Binding-site contacts:
Ligand atom C5 contacts residue NAG1 of chain 1.C at 2.9 Å.
Ligand atom O3 contacts residue NAG2 of chain 1.C at 4.2 Å.
Ligand atom C4 contacts residue NAG2 of chain 1.C at 3.8 Å.
Ligand atom C3 contacts residue NAG1 of chain 1.C at 2.8 Å.
Ligand atom C4 contacts residue NAG1 of chain 1.C at 3.4 Å.
Ligand atom O5 contacts residue NAG1 of chain 1.C at 2.5 Å (h-bond).
Ligand atom C6 contacts residue NAG1 of chain 1.C at 4.0 Å.
Ligand atom C6 contacts residue NAG2 of chain 1.C at 3.9 Å.
Ligand atom C2 contacts residue NAG1 of chain 1.C at 2.3 Å.
Ligand atom C1 contacts residue NAG1 of chain 1.C at 1.6 Å.
Ligand atom O5 contacts residue TYR63 of chain 1.A at 3.8 Å.
Ligand atom O3 contacts residue NAG1 of chain 1.C at 4.1 Å.
Ligand atom C1 contacts residue TYR63 of chain 1.A at 4.0 Å (hydrophobic).
Ligand atom O5 contacts residue NAG2 of chain 1.C at 4.3 Å.
Ligand atom O4 contacts residue NAG1 of chain 1.C at 4.4 Å.
Ligand atom C5 contacts residue NAG2 of chain 1.C at 3.4 Å.
Ligand atom O2 contacts residue NAG1 of chain 1.C at 2.6 Å (h-bond).
Ligand atom C3 contacts residue NAG2 of chain 1.C at 3.8 Å.
Ligand atom C1 contacts residue NAG2 of chain 1.C at 4.3 Å.

The protein below binds the small molecule below.
Small molecule (SMILES): C[C@@H]1O[C@@H](O)[C@@H](O)[C@H](O)[C@@H]1O

Sequence of chain 1.A:
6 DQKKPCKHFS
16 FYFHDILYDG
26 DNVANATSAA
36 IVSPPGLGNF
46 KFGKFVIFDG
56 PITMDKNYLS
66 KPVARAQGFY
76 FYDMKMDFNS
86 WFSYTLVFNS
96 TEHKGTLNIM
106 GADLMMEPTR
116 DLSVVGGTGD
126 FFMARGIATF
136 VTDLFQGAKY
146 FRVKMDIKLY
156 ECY